A small-molecule ligand and the protein it binds are described below.
Small molecule (SMILES): Nc1ncnc2c1ncn2[C@@H]1C[C@@H](O)[C@@H](COP(=O)(O)O)O1

Binding-site contacts:
Ligand atom N7 contacts residue PRO429 of chain 1.A at 4.3 Å.
Ligand atom C6 contacts residue PRO218 of chain 1.A at 4.2 Å (hydrophobic).
Ligand atom O3' contacts residue GLY437 of chain 1.A at 3.9 Å.
Ligand atom C1' contacts residue GLY437 of chain 1.A at 3.3 Å.
Ligand atom O1P contacts residue LYS439 of chain 1.A at 2.6 Å.
Ligand atom C3' contacts residue GLY437 of chain 1.A at 3.9 Å.
Ligand atom C2' contacts residue GLU215 of chain 1.A at 3.6 Å.
Ligand atom C2' contacts residue GLY437 of chain 1.A at 2.8 Å.
Ligand atom C5 contacts residue PRO218 of chain 1.A at 4.0 Å (hydrophobic).
Ligand atom O3' contacts residue ILE420 of chain 1.A at 4.2 Å.
Ligand atom C6 contacts residue SER430 of chain 1.A at 4.2 Å.
Ligand atom C8 contacts residue VAL217 of chain 1.A at 3.5 Å (hydrophobic).
Ligand atom C3' contacts residue GLU215 of chain 1.A at 3.3 Å.
Ligand atom N9 contacts residue PRO218 of chain 1.A at 4.2 Å.
Ligand atom O3' contacts residue LYS439 of chain 1.A at 3.5 Å.
Ligand atom N9 contacts residue VAL217 of chain 1.A at 4.4 Å.
Ligand atom N7 contacts residue VAL217 of chain 1.A at 3.7 Å.
Ligand atom C2' contacts residue ASP216 of chain 1.A at 4.3 Å.
Ligand atom P contacts residue LYS439 of chain 1.A at 3.3 Å.
Ligand atom N7 contacts residue PRO218 of chain 1.A at 4.0 Å.
Ligand atom O3P contacts residue LYS439 of chain 1.A at 2.9 Å.
Ligand atom N7 contacts residue GLY437 of chain 1.A at 3.5 Å (h-bond).
Ligand atom O1P contacts residue HIS426 of chain 1.A at 2.7 Å (h-bond).
Ligand atom N6 contacts residue ASP407 of chain 1.A at 3.6 Å (salt-bridge).
Ligand atom N9 contacts residue GLY437 of chain 1.A at 3.3 Å (h-bond).
Ligand atom C8 contacts residue PRO218 of chain 1.A at 4.2 Å (hydrophobic).
Ligand atom P contacts residue HIS426 of chain 1.A at 3.9 Å.
Ligand atom N1 contacts residue HIS428 of chain 1.A at 3.3 Å.
Ligand atom C6 contacts residue HIS428 of chain 1.A at 4.2 Å.
Ligand atom O2P contacts residue HIS426 of chain 1.A at 3.6 Å.
Ligand atom C8 contacts residue PRO429 of chain 1.A at 4.3 Å (hydrophobic).
Ligand atom O3' contacts residue GLU215 of chain 1.A at 3.5 Å (salt-bridge).
Ligand atom O5' contacts residue LYS439 of chain 1.A at 3.8 Å.
Ligand atom N3 contacts residue PRO429 of chain 1.A at 4.4 Å.
Ligand atom N6 contacts residue SER430 of chain 1.A at 3.7 Å.
Ligand atom C2 contacts residue HIS428 of chain 1.A at 3.8 Å.
Ligand atom C8 contacts residue GLY437 of chain 1.A at 2.8 Å.
Ligand atom N9 contacts residue PRO429 of chain 1.A at 4.3 Å.
Ligand atom C4 contacts residue PRO218 of chain 1.A at 4.1 Å (hydrophobic).
Ligand atom N6 contacts residue HIS428 of chain 1.A at 4.0 Å.

Sequence of chain 1.A:
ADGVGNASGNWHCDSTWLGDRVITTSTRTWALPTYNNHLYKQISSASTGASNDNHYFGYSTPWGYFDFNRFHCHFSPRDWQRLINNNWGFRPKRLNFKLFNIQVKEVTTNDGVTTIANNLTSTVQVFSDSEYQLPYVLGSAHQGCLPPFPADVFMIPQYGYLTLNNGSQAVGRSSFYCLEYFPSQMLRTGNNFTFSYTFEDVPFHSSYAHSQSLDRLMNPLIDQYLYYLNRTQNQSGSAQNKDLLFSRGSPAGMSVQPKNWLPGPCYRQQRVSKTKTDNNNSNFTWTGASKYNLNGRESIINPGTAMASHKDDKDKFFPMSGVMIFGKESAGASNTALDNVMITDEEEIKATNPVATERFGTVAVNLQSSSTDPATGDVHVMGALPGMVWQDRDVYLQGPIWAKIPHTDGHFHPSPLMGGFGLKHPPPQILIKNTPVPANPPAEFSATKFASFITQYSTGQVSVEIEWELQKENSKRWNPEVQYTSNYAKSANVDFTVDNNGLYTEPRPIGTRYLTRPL